This small molecule binds to this protein.
Small molecule (SMILES): CC(=O)N[C@H]1[C@H](O[C@H]2[C@H](O)[C@@H](NC(C)=O)CO[C@@H]2CO)O[C@H](CO)[C@@H](O)[C@@H]1O

Sequence of chain 1.C:
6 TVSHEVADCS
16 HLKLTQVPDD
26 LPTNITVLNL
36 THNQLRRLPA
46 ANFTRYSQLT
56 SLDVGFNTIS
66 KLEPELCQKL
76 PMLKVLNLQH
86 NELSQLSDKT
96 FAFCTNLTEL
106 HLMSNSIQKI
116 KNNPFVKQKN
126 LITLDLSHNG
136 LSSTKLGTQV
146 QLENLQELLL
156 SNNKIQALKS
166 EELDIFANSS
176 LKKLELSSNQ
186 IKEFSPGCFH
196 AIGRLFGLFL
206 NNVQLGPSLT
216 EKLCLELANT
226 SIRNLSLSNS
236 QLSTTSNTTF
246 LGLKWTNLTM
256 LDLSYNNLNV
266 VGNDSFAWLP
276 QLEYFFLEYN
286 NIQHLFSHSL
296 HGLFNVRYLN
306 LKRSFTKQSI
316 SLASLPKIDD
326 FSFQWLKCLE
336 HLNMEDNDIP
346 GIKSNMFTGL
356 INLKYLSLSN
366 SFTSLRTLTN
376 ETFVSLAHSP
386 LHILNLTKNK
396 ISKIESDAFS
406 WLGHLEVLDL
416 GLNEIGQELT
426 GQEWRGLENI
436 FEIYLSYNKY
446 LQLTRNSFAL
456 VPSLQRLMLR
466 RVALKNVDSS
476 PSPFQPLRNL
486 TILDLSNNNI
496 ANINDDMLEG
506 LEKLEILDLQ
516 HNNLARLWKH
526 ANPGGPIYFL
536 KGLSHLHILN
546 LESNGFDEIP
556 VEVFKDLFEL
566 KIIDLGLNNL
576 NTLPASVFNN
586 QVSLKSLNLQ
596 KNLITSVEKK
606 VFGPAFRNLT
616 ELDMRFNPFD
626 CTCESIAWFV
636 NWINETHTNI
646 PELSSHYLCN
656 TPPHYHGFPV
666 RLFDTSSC

Binding-site contacts:
Ligand atom C3 contacts residue ASN34 of chain 1.C at 3.8 Å.
Ligand atom C6 contacts residue THR36 of chain 1.C at 3.8 Å.
Ligand atom C4 contacts residue ASN34 of chain 1.C at 4.3 Å.
Ligand atom C7 contacts residue ASP58 of chain 1.C at 3.4 Å.
Ligand atom C6 contacts residue SER15 of chain 1.C at 3.8 Å.
Ligand atom C5 contacts residue SER15 of chain 1.C at 4.2 Å.
Ligand atom C5 contacts residue ASN34 of chain 1.C at 3.6 Å.
Ligand atom C5 contacts residue THR36 of chain 1.C at 3.4 Å.
Ligand atom C7 contacts residue ASN34 of chain 1.C at 3.5 Å.
Ligand atom O5 contacts residue SER15 of chain 1.C at 3.7 Å.
Ligand atom O5 contacts residue ASN34 of chain 1.C at 2.4 Å (h-bond).
Ligand atom C2 contacts residue ASN34 of chain 1.C at 2.5 Å.
Ligand atom C2 contacts residue ASP58 of chain 1.C at 3.5 Å.
Ligand atom C3 contacts residue ASP58 of chain 1.C at 3.6 Å.
Ligand atom O3 contacts residue ASP58 of chain 1.C at 4.0 Å.
Ligand atom C1 contacts residue ASN34 of chain 1.C at 1.4 Å.
Ligand atom O6 contacts residue SER15 of chain 1.C at 4.2 Å.
Ligand atom C8 contacts residue ASN34 of chain 1.C at 4.5 Å.
Ligand atom O5 contacts residue THR36 of chain 1.C at 3.4 Å (h-bond).
Ligand atom N2 contacts residue ASN34 of chain 1.C at 2.9 Å (h-bond).
Ligand atom N2 contacts residue ASP58 of chain 1.C at 2.5 Å (salt-bridge).
Ligand atom C1 contacts residue THR36 of chain 1.C at 3.7 Å.
Ligand atom C1 contacts residue ASP58 of chain 1.C at 3.9 Å.
Ligand atom O7 contacts residue ASN34 of chain 1.C at 3.7 Å.
Ligand atom C8 contacts residue ASP58 of chain 1.C at 3.3 Å.